The small molecule below binds the protein below.
Small molecule (SMILES): Nc1cccc2c1CN([C@H]1CCC(=O)NC1=O)C2=O

Sequence of chain 1.F:
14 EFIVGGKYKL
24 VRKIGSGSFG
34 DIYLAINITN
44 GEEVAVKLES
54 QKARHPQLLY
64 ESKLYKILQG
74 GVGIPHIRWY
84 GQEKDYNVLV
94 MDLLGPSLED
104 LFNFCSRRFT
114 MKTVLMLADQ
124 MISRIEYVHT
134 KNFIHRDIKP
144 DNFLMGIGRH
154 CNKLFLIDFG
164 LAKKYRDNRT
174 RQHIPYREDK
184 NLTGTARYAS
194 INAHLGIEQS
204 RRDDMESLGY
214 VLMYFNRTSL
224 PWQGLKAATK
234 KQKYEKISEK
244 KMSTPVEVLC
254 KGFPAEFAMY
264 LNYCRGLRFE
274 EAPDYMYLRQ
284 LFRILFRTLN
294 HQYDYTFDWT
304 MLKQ

Sequence of chain 1.E:
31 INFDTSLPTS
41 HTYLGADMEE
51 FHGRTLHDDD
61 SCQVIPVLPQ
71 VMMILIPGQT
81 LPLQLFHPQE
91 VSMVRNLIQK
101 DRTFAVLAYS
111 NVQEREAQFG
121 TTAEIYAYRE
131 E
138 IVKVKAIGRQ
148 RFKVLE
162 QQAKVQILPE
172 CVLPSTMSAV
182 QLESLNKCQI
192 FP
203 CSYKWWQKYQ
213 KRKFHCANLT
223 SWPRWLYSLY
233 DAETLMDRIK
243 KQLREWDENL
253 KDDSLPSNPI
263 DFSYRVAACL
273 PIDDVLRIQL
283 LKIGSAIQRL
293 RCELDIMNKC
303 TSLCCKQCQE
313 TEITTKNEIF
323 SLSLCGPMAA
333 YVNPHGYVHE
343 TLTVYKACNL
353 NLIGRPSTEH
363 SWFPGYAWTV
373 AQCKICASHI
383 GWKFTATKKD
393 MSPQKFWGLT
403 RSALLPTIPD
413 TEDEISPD

Binding-site contacts:
Ligand atom C9 contacts residue TRP370 of chain 1.E at 3.4 Å (hydrophobic).
Ligand atom C2 contacts residue TRP384 of chain 1.E at 3.2 Å (hydrophobic).
Ligand atom C4 contacts residue TRP364 of chain 1.E at 3.7 Å (hydrophobic).
Ligand atom C11 contacts residue ASN335 of chain 1.E at 3.5 Å.
Ligand atom C4 contacts residue TRP370 of chain 1.E at 3.5 Å (hydrophobic).
Ligand atom C15 contacts residue PRO336 of chain 1.E at 3.8 Å (hydrophobic).
Ligand atom C8 contacts residue GLY44 of chain 1.F at 3.8 Å.
Ligand atom O19 contacts residue TRP364 of chain 1.E at 3.0 Å (h-bond).
Ligand atom C15 contacts residue ASN40 of chain 1.F at 3.8 Å.
Ligand atom C15 contacts residue GLY44 of chain 1.F at 3.4 Å.
Ligand atom C11 contacts residue ASN43 of chain 1.F at 3.5 Å.
Ligand atom N17 contacts residue TRP370 of chain 1.E at 3.8 Å.
Ligand atom C9 contacts residue GLU361 of chain 1.E at 3.8 Å.
Ligand atom C12 contacts residue HIS337 of chain 1.E at 3.6 Å.
Ligand atom C7 contacts residue ASN335 of chain 1.E at 3.7 Å.
Ligand atom C15 contacts residue ILE41 of chain 1.F at 3.7 Å (hydrophobic).
Ligand atom C15 contacts residue ASN335 of chain 1.E at 3.4 Å.
Ligand atom O19 contacts residue SER363 of chain 1.E at 3.3 Å.
Ligand atom O16 contacts residue ASN43 of chain 1.F at 3.2 Å.
Ligand atom O16 contacts residue THR42 of chain 1.F at 3.5 Å (h-bond).
Ligand atom O18 contacts residue HIS362 of chain 1.E at 3.0 Å (h-bond).
Ligand atom O19 contacts residue PHE386 of chain 1.E at 3.1 Å.
Ligand atom O18 contacts residue TRP364 of chain 1.E at 3.2 Å (h-bond).
Ligand atom C6 contacts residue HIS362 of chain 1.E at 3.4 Å.
Ligand atom N5 contacts residue TRP364 of chain 1.E at 3.3 Å.
Ligand atom C7 contacts residue PRO336 of chain 1.E at 3.5 Å (hydrophobic).
Ligand atom C7 contacts residue GLY44 of chain 1.F at 3.4 Å.
Ligand atom C3 contacts residue TRP370 of chain 1.E at 3.3 Å (hydrophobic).
Ligand atom C13 contacts residue ILE39 of chain 1.F at 3.7 Å (hydrophobic).
Ligand atom C8 contacts residue PRO336 of chain 1.E at 3.6 Å (hydrophobic).
Ligand atom O18 contacts residue ASN335 of chain 1.E at 3.8 Å.
Ligand atom N5 contacts residue HIS362 of chain 1.E at 2.9 Å (h-bond).
Ligand atom N17 contacts residue GLU361 of chain 1.E at 3.5 Å (salt-bridge).
Ligand atom O16 contacts residue ASN335 of chain 1.E at 2.8 Å (h-bond).
Ligand atom C6 contacts residue TRP364 of chain 1.E at 3.3 Å (hydrophobic).
Ligand atom O19 contacts residue TRP370 of chain 1.E at 3.5 Å.
Ligand atom C11 contacts residue GLY44 of chain 1.F at 3.7 Å.
Ligand atom C2 contacts residue TRP370 of chain 1.E at 3.6 Å (hydrophobic).
Ligand atom O16 contacts residue GLY44 of chain 1.F at 3.7 Å.
Ligand atom C14 contacts residue PRO336 of chain 1.E at 3.7 Å (hydrophobic).